Binding-site contacts:
Ligand atom O7 contacts residue ASN78 of chain 7.E at 4.0 Å.
Ligand atom O5 contacts residue ALA69 of chain 7.E at 3.5 Å.
Ligand atom C2 contacts residue ASN78 of chain 7.E at 2.7 Å.
Ligand atom C8 contacts residue TYR23 of chain 7.E at 3.3 Å (hydrophobic).
Ligand atom C5 contacts residue SER80 of chain 7.E at 4.0 Å.
Ligand atom C1 contacts residue ASN78 of chain 7.E at 1.4 Å.
Ligand atom C5 contacts residue VAL68 of chain 7.E at 4.4 Å (hydrophobic).
Ligand atom C6 contacts residue VAL68 of chain 7.E at 3.1 Å (hydrophobic).
Ligand atom C3 contacts residue ASN78 of chain 7.E at 4.0 Å.
Ligand atom C1 contacts residue ALA69 of chain 7.E at 4.3 Å (hydrophobic).
Ligand atom C4 contacts residue ASN78 of chain 7.E at 4.2 Å.
Ligand atom C7 contacts residue TYR23 of chain 7.E at 4.0 Å (hydrophobic).
Ligand atom C6 contacts residue ASN78 of chain 7.E at 4.5 Å.
Ligand atom C6 contacts residue ALA69 of chain 7.E at 4.1 Å (hydrophobic).
Ligand atom C7 contacts residue ASN78 of chain 7.E at 3.9 Å.
Ligand atom O7 contacts residue TYR23 of chain 7.E at 4.2 Å.
Ligand atom O5 contacts residue SER80 of chain 7.E at 4.1 Å.
Ligand atom C1 contacts residue SER80 of chain 7.E at 3.8 Å.
Ligand atom O6 contacts residue VAL68 of chain 7.E at 3.8 Å.
Ligand atom C5 contacts residue ALA69 of chain 7.E at 4.4 Å (hydrophobic).
Ligand atom O6 contacts residue ALA69 of chain 7.E at 4.0 Å.
Ligand atom C5 contacts residue ASN78 of chain 7.E at 3.5 Å.
Ligand atom O5 contacts residue ASN78 of chain 7.E at 2.2 Å (h-bond).
Ligand atom N2 contacts residue ASN78 of chain 7.E at 3.2 Å (h-bond).

Sequence of chain 7.E:
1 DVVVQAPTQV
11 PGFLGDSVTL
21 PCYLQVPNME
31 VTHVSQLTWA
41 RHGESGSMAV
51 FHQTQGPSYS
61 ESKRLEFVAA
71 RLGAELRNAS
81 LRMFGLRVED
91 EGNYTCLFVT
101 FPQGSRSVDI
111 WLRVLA

The small molecule below binds the protein below.
Small molecule (SMILES): CC(=O)N[C@H]1[C@H](O[C@H]2[C@H](O)[C@@H](NC(C)=O)CO[C@@H]2CO)O[C@H](CO)[C@@H](O[C@@H]2O[C@H](CO)[C@@H](O)[C@H](O)[C@@H]2O)[C@@H]1O